Sequence of chain 1.A:
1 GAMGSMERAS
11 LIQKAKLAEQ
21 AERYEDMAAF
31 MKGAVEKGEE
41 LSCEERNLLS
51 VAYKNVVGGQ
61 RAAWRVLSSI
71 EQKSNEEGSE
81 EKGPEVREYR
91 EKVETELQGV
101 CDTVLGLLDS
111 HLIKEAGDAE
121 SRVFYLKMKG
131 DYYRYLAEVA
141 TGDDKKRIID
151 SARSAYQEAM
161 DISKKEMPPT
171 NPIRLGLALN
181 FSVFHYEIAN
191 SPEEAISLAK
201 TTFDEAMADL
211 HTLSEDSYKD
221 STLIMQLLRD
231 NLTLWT

Binding-site contacts:
Ligand atom C4 contacts residue ASN47 of chain 1.A at 4.0 Å.
Ligand atom C3 contacts residue ASN47 of chain 1.A at 3.8 Å.
Ligand atom C9 contacts residue ILE224 of chain 1.A at 3.7 Å (hydrophobic).
Ligand atom C10 contacts residue LEU223 of chain 1.A at 3.5 Å (hydrophobic).
Ligand atom N contacts residue GLU19 of chain 1.A at 2.7 Å (salt-bridge).
Ligand atom C10 contacts residue ILE224 of chain 1.A at 4.0 Å (hydrophobic).
Ligand atom O contacts residue PRO172 of chain 1.A at 4.0 Å.
Ligand atom C12 contacts residue PRO172 of chain 1.A at 3.3 Å (hydrophobic).
Ligand atom C8 contacts residue LEU223 of chain 1.A at 4.1 Å (hydrophobic).
Ligand atom CL contacts residue LYS127 of chain 1.A at 3.5 Å.
Ligand atom C9 contacts residue LEU223 of chain 1.A at 3.6 Å (hydrophobic).
Ligand atom C10 contacts residue ASP220 of chain 1.A at 3.6 Å.
Ligand atom C17 contacts residue ASP220 of chain 1.A at 4.1 Å.
Ligand atom C19 contacts residue ASN47 of chain 1.A at 4.0 Å.
Ligand atom S contacts residue GLU44 of chain 1.A at 3.8 Å.
Ligand atom C21 contacts residue GLU44 of chain 1.A at 3.9 Å.
Ligand atom C22 contacts residue ASN47 of chain 1.A at 3.7 Å.
Ligand atom C12 contacts residue ILE224 of chain 1.A at 3.6 Å (hydrophobic).
Ligand atom C8 contacts residue ILE224 of chain 1.A at 4.0 Å (hydrophobic).
Ligand atom C13 contacts residue VAL5 of chain 1.B at 3.8 Å (hydrophobic).
Ligand atom S contacts residue ASN47 of chain 1.A at 4.0 Å.
Ligand atom N1 contacts residue LEU48 of chain 1.A at 3.4 Å.
Ligand atom N2 contacts residue ASN47 of chain 1.A at 4.2 Å.
Ligand atom C contacts residue LEU48 of chain 1.A at 4.2 Å (hydrophobic).
Ligand atom O contacts residue ILE224 of chain 1.A at 3.4 Å.
Ligand atom C13 contacts residue PRO172 of chain 1.A at 3.7 Å (hydrophobic).
Ligand atom CL contacts residue VAL5 of chain 1.B at 3.9 Å.
Ligand atom C13 contacts residue ILE173 of chain 1.A at 4.3 Å (hydrophobic).
Ligand atom C11 contacts residue ILE224 of chain 1.A at 3.9 Å (hydrophobic).
Ligand atom N contacts residue VAL51 of chain 1.A at 3.9 Å.
Ligand atom C14 contacts residue VAL5 of chain 1.B at 3.9 Å (hydrophobic).
Ligand atom C20 contacts residue ASN47 of chain 1.A at 4.0 Å.
Ligand atom C2 contacts residue ASN47 of chain 1.A at 4.2 Å.
Ligand atom CL contacts residue PHE124 of chain 1.A at 4.0 Å.
Ligand atom N1 contacts residue GLU19 of chain 1.A at 2.7 Å (salt-bridge).
Ligand atom C21 contacts residue ASN47 of chain 1.A at 4.0 Å.
Ligand atom C15 contacts residue VAL5 of chain 1.B at 3.8 Å (hydrophobic).
Ligand atom C5 contacts residue ASN47 of chain 1.A at 4.0 Å.
Ligand atom C12 contacts residue VAL5 of chain 1.B at 4.2 Å (hydrophobic).
Ligand atom C contacts residue GLU19 of chain 1.A at 3.5 Å.

A protein and the small-molecule ligand that binds it are described below.
Small molecule (SMILES): [H]/N=C(\N)c1cc2c(N(C)CCN(C)C(=O)C(C)(C)Oc3ccc(Cl)cc3)cccc2s1

Sequence of chain 1.B:
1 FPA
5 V